Sequence of chain 1.B:
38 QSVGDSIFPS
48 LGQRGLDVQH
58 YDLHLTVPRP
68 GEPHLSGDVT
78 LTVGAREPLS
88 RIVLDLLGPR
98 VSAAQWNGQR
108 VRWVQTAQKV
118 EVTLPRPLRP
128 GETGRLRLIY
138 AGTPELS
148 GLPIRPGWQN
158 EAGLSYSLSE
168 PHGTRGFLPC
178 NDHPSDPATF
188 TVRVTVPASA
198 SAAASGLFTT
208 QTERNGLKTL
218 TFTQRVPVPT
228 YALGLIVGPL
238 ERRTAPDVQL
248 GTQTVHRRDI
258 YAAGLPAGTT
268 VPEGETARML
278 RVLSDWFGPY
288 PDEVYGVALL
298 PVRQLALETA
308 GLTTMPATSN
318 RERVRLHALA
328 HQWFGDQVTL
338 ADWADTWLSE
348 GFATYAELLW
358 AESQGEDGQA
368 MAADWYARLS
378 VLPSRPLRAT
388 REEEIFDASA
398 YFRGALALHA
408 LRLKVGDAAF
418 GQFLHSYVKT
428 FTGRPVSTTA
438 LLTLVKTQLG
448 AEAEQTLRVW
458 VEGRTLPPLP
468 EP

Binding-site contacts:
Ligand atom CA contacts residue ZN1 of chain 1.F at 3.9 Å.
Ligand atom CG contacts residue GLU167 of chain 1.B at 3.8 Å.
Ligand atom CA contacts residue GLU305 of chain 1.B at 3.7 Å.
Ligand atom O contacts residue TYR398 of chain 1.B at 2.6 Å (h-bond).
Ligand atom OH contacts residue GLU167 of chain 1.B at 2.7 Å (salt-bridge).
Ligand atom C contacts residue TYR398 of chain 1.B at 3.5 Å (hydrophobic).
Ligand atom N contacts residue ZN1 of chain 1.F at 4.0 Å.
Ligand atom CD1 contacts residue LEU302 of chain 1.B at 4.0 Å (hydrophobic).
Ligand atom C contacts residue HIS324 of chain 1.B at 3.9 Å.
Ligand atom CD2 contacts residue PHE393 of chain 1.B at 4.0 Å (hydrophobic).
Ligand atom OXT contacts residue HIS324 of chain 1.B at 3.2 Å (h-bond).
Ligand atom N contacts residue GLU305 of chain 1.B at 3.0 Å (salt-bridge).
Ligand atom CZ contacts residue ILE151 of chain 1.B at 3.6 Å (hydrophobic).
Ligand atom CA contacts residue TYR398 of chain 1.B at 4.0 Å (hydrophobic).
Ligand atom O contacts residue HIS324 of chain 1.B at 3.8 Å.
Ligand atom O contacts residue ZN1 of chain 1.F at 2.9 Å.
Ligand atom OXT contacts residue GLU347 of chain 1.B at 3.2 Å (salt-bridge).
Ligand atom CE2 contacts residue GLU167 of chain 1.B at 3.2 Å.
Ligand atom N contacts residue GLU347 of chain 1.B at 3.0 Å (salt-bridge).
Ligand atom CE1 contacts residue ILE151 of chain 1.B at 3.9 Å (hydrophobic).
Ligand atom C contacts residue GLU305 of chain 1.B at 4.0 Å.
Ligand atom CD2 contacts residue GLU167 of chain 1.B at 3.5 Å.
Ligand atom CE1 contacts residue LEU304 of chain 1.B at 4.1 Å (hydrophobic).
Ligand atom N contacts residue LEU304 of chain 1.B at 3.8 Å.
Ligand atom OH contacts residue ILE151 of chain 1.B at 2.7 Å.
Ligand atom N contacts residue GLU167 of chain 1.B at 2.7 Å (salt-bridge).
Ligand atom OXT contacts residue ZN1 of chain 1.F at 1.8 Å.
Ligand atom C contacts residue ZN1 of chain 1.F at 2.6 Å.
Ligand atom C contacts residue GLU347 of chain 1.B at 3.4 Å.
Ligand atom O contacts residue GLU347 of chain 1.B at 3.4 Å (salt-bridge).
Ligand atom OXT contacts residue HIS328 of chain 1.B at 3.1 Å (h-bond).
Ligand atom CD1 contacts residue LEU304 of chain 1.B at 4.1 Å (hydrophobic).
Ligand atom CA contacts residue GLU347 of chain 1.B at 3.7 Å.
Ligand atom CA contacts residue GLU167 of chain 1.B at 4.0 Å.
Ligand atom CB contacts residue TYR398 of chain 1.B at 3.4 Å (hydrophobic).
Ligand atom OXT contacts residue GLU305 of chain 1.B at 3.4 Å (salt-bridge).
Ligand atom CZ contacts residue GLU167 of chain 1.B at 3.4 Å.
Ligand atom OH contacts residue LEU165 of chain 1.B at 4.0 Å.
Ligand atom CD1 contacts residue ALA303 of chain 1.B at 3.6 Å (hydrophobic).
Ligand atom CA contacts residue ALA303 of chain 1.B at 3.6 Å (hydrophobic).

A small-molecule ligand and the protein it binds are described below.
Small molecule (SMILES): N[C@@H](Cc1ccc(O)cc1)C(=O)O